Sequence of chain 4.E:
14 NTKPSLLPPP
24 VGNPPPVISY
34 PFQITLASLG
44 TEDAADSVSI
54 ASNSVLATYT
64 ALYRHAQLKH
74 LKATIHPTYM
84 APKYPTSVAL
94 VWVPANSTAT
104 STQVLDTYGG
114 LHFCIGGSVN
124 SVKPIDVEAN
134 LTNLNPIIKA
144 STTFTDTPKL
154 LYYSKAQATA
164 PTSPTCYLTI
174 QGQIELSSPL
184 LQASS

Binding-site contacts:
Ligand atom OP2 contacts residue ASN26 of chain 4.C at 3.2 Å (h-bond).
Ligand atom OP2 contacts residue GLY112 of chain 4.E at 3.3 Å.
Ligand atom C5' contacts residue LEU114 of chain 4.E at 3.5 Å (hydrophobic).
Ligand atom C4' contacts residue LEU13 of chain 4.D at 3.2 Å (hydrophobic).
Ligand atom OP1 contacts residue LYS16 of chain 4.D at 3.1 Å.
Ligand atom OP1 contacts residue GLN10 of chain 4.D at 3.2 Å.
Ligand atom O2' contacts residue HIS9 of chain 4.D at 3.2 Å (h-bond).
Ligand atom OP1 contacts residue HIS115 of chain 4.E at 2.2 Å (h-bond).
Ligand atom O4' contacts residue LEU13 of chain 4.D at 3.4 Å (h-bond).
Ligand atom OP1 contacts residue LEU114 of chain 4.E at 3.1 Å.
Ligand atom O2 contacts residue ASN26 of chain 4.C at 2.9 Å (h-bond).
Ligand atom O2' contacts residue ASN136 of chain 4.E at 3.2 Å (h-bond).
Ligand atom C2' contacts residue LEU114 of chain 4.E at 3.0 Å (hydrophobic).
Ligand atom O5' contacts residue ALA11 of chain 4.D at 3.2 Å.
Ligand atom OP2 contacts residue SER12 of chain 4.D at 2.7 Å (h-bond).
Ligand atom OP2 contacts residue HIS9 of chain 4.D at 2.5 Å (h-bond).
Ligand atom OP2 contacts residue ALA11 of chain 4.D at 2.8 Å.
Ligand atom O2 contacts residue ASN133 of chain 4.E at 3.1 Å (h-bond).
Ligand atom P contacts residue ALA11 of chain 4.D at 3.3 Å.
Ligand atom OP2 contacts residue GLY25 of chain 4.C at 2.7 Å (h-bond).
Ligand atom N1 contacts residue ASN26 of chain 4.C at 3.0 Å (h-bond).
Ligand atom C5' contacts residue SER12 of chain 4.D at 2.8 Å.
Ligand atom OP1 contacts residue ALA11 of chain 4.D at 2.6 Å (h-bond).
Ligand atom C5' contacts residue ALA11 of chain 4.D at 2.7 Å (hydrophobic).
Ligand atom OP1 contacts residue ASN26 of chain 4.C at 3.3 Å (h-bond).
Ligand atom C3' contacts residue LEU114 of chain 4.E at 3.2 Å (hydrophobic).
Ligand atom O2' contacts residue THR135 of chain 4.E at 3.0 Å (h-bond).
Ligand atom C4' contacts residue LEU114 of chain 4.E at 3.4 Å (hydrophobic).
Ligand atom OP2 contacts residue ALA8 of chain 4.D at 3.4 Å.
Ligand atom O3' contacts residue HIS9 of chain 4.D at 2.8 Å (h-bond).
Ligand atom O3' contacts residue LEU114 of chain 4.E at 2.8 Å.
Ligand atom C4' contacts residue HIS9 of chain 4.D at 3.0 Å.
Ligand atom OP1 contacts residue LEU7 of chain 4.D at 2.8 Å (h-bond).
Ligand atom N1 contacts residue SER12 of chain 4.D at 3.4 Å (h-bond).
Ligand atom C5' contacts residue GLY113 of chain 4.E at 3.1 Å.
Ligand atom C2 contacts residue ASN26 of chain 4.C at 2.9 Å.
Ligand atom O2' contacts residue LEU114 of chain 4.E at 2.2 Å.
Ligand atom OP1 contacts residue HIS9 of chain 4.D at 2.6 Å (h-bond).
Ligand atom C5' contacts residue ASN14 of chain 4.D at 3.5 Å.
Ligand atom C1' contacts residue ASN26 of chain 4.C at 3.2 Å.

The small molecule below binds the protein below.
Small molecule (SMILES): O=c1ccn([C@@H]2O[C@H](CO[P](=O)(O)O[C@H]3[C@@H](O)[C@H](n4ccc(=O)[nH]c4=O)O[C@@H]3CO[P](=O)(O)O[C@H]3[C@@H](O)[C@H](n4ccc(=O)[nH]c4=O)O[C@@H]3CO[P](=O)(O)O[C@H]3[C@@H](O)[C@H](n4ccc(=O)[nH]c4=O)O[C@@H]3CO[P](=O)(O)O[C@H]3[C@@H](O)[C@H](n4ccc(=O)[nH]c4=O)O[C@@H]3CO[P](=O)(O)O[C@H]3[C@@H](O)[C@H](n4ccc(=O)[nH]c4=O)O[C@@H]3CO[P](=O)(O)O[C@H]3[C@@H](O)[C@H](n4ccc(=O)[nH]c4=O)O[C@@H]3COP(=O)(O)O)[C@@H](O)[C@H]2O)c(=O)[nH]1

Sequence of chain 4.C:
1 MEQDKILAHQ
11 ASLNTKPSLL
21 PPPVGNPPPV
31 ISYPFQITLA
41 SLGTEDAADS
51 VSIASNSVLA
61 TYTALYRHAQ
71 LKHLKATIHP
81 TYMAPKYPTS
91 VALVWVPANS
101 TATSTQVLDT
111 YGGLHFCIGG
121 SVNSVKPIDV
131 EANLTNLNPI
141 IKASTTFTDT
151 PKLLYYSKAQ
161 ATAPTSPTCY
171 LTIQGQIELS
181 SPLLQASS

Sequence of chain 4.D:
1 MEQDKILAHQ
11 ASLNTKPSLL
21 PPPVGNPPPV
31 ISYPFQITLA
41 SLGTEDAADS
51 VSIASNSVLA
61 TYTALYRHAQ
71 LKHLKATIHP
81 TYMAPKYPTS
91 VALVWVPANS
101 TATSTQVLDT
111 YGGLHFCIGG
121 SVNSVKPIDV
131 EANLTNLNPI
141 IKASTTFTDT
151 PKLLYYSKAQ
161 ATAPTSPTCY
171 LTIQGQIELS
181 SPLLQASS